Sequence of chain 1.B:
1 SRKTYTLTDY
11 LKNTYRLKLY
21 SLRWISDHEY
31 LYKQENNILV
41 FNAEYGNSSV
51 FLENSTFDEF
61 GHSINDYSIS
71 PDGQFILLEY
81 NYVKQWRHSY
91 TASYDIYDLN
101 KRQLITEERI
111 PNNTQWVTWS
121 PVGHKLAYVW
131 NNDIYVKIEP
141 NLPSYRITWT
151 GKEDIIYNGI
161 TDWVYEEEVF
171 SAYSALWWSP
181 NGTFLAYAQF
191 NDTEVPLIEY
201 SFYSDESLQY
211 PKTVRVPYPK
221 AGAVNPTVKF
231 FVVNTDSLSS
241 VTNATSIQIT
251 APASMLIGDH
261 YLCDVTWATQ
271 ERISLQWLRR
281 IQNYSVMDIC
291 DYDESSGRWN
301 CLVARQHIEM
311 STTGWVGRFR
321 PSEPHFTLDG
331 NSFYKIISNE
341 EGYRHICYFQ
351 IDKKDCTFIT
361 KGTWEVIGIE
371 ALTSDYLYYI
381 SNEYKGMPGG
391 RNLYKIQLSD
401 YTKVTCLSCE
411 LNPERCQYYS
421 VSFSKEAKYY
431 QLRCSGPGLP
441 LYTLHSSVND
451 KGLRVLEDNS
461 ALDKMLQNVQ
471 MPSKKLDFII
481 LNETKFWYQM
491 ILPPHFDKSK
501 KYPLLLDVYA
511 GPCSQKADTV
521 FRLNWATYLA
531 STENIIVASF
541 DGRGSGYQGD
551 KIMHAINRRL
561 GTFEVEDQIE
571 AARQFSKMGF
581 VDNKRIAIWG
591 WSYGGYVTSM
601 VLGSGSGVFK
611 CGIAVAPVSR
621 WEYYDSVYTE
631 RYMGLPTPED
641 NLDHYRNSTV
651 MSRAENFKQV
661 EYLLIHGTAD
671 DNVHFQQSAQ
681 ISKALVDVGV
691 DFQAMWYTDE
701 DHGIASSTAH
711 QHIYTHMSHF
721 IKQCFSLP

Binding-site contacts:
Ligand atom C5 contacts residue ASN112 of chain 1.B at 3.7 Å.
Ligand atom C1 contacts residue ASN112 of chain 1.B at 2.8 Å.
Ligand atom N2 contacts residue ARG109 of chain 1.B at 4.0 Å.
Ligand atom O6 contacts residue ASN112 of chain 1.B at 4.2 Å.
Ligand atom O7 contacts residue ASN112 of chain 1.B at 3.6 Å.
Ligand atom N2 contacts residue ASN112 of chain 1.B at 4.2 Å.
Ligand atom C8 contacts residue ARG109 of chain 1.B at 3.6 Å.
Ligand atom C3 contacts residue ARG109 of chain 1.B at 4.2 Å.
Ligand atom C2 contacts residue ASN112 of chain 1.B at 4.2 Å.
Ligand atom C7 contacts residue ASN112 of chain 1.B at 3.9 Å.
Ligand atom C6 contacts residue ASN112 of chain 1.B at 4.2 Å.
Ligand atom O5 contacts residue ASN112 of chain 1.B at 2.7 Å (h-bond).
Ligand atom O3 contacts residue ARG109 of chain 1.B at 3.8 Å.
Ligand atom C8 contacts residue ILE110 of chain 1.B at 3.9 Å (hydrophobic).
Ligand atom O1 contacts residue ASN112 of chain 1.B at 2.4 Å (h-bond).

This protein binds this small molecule.
Small molecule (SMILES): CC(=O)N[C@@H]1[C@@H](O)[C@H](O)[C@@H](CO)O[C@H]1O